Binding-site contacts:
Ligand atom C3 contacts residue ASP202 of chain 1.A at 3.4 Å.
Ligand atom N2 contacts residue GLY200 of chain 1.A at 3.6 Å (h-bond).
Ligand atom C8 contacts residue ARG243 of chain 1.A at 3.7 Å.
Ligand atom O6 contacts residue PHE164 of chain 1.A at 3.8 Å.
Ligand atom O5 contacts residue TYR170 of chain 1.A at 3.8 Å.
Ligand atom O7 contacts residue GLY200 of chain 1.A at 4.0 Å.
Ligand atom O6 contacts residue ASP203 of chain 1.A at 3.9 Å.
Ligand atom O4 contacts residue TYR173 of chain 1.A at 3.4 Å.
Ligand atom C7 contacts residue GLY200 of chain 1.A at 3.5 Å.
Ligand atom O3 contacts residue ASP202 of chain 1.A at 2.7 Å (salt-bridge).
Ligand atom N2 contacts residue ASP203 of chain 1.A at 2.7 Å (salt-bridge).
Ligand atom C6 contacts residue PHE164 of chain 1.A at 3.6 Å (hydrophobic).
Ligand atom C3 contacts residue GLY200 of chain 1.A at 4.1 Å.
Ligand atom C3 contacts residue TYR170 of chain 1.A at 3.6 Å (hydrophobic).
Ligand atom O7 contacts residue ARG243 of chain 1.A at 2.6 Å (salt-bridge).
Ligand atom O4 contacts residue ASP202 of chain 1.A at 2.7 Å (salt-bridge).
Ligand atom O3 contacts residue GLY199 of chain 1.A at 3.5 Å.
Ligand atom C7 contacts residue ASP203 of chain 1.A at 3.5 Å.
Ligand atom O3 contacts residue ASP203 of chain 1.A at 3.9 Å.
Ligand atom C7 contacts residue ARG243 of chain 1.A at 3.5 Å.
Ligand atom N2 contacts residue TYR170 of chain 1.A at 4.1 Å.
Ligand atom C8 contacts residue ILE247 of chain 1.A at 4.1 Å (hydrophobic).
Ligand atom C6 contacts residue TYR173 of chain 1.A at 4.1 Å (hydrophobic).
Ligand atom C5 contacts residue TYR173 of chain 1.A at 4.2 Å (hydrophobic).
Ligand atom C4 contacts residue TYR170 of chain 1.A at 4.0 Å (hydrophobic).
Ligand atom C8 contacts residue GLY200 of chain 1.A at 3.7 Å.
Ligand atom C2 contacts residue ASP203 of chain 1.A at 3.8 Å.
Ligand atom C5 contacts residue TYR170 of chain 1.A at 3.7 Å (hydrophobic).
Ligand atom C8 contacts residue ASP203 of chain 1.A at 3.3 Å.
Ligand atom C6 contacts residue TYR170 of chain 1.A at 3.8 Å (hydrophobic).
Ligand atom O7 contacts residue GLY199 of chain 1.A at 4.1 Å.
Ligand atom C4 contacts residue TRP198 of chain 1.A at 4.0 Å (hydrophobic).
Ligand atom O7 contacts residue TRP198 of chain 1.A at 3.8 Å.
Ligand atom C2 contacts residue TRP198 of chain 1.A at 3.9 Å (hydrophobic).
Ligand atom O3 contacts residue GLY200 of chain 1.A at 3.0 Å (h-bond).
Ligand atom O6 contacts residue TRP198 of chain 1.A at 3.8 Å.
Ligand atom C3 contacts residue ASP203 of chain 1.A at 3.7 Å.
Ligand atom C4 contacts residue ASP202 of chain 1.A at 3.7 Å.
Ligand atom C1 contacts residue TYR170 of chain 1.A at 3.5 Å (hydrophobic).
Ligand atom C2 contacts residue TYR170 of chain 1.A at 3.9 Å (hydrophobic).

Sequence of chain 1.A:
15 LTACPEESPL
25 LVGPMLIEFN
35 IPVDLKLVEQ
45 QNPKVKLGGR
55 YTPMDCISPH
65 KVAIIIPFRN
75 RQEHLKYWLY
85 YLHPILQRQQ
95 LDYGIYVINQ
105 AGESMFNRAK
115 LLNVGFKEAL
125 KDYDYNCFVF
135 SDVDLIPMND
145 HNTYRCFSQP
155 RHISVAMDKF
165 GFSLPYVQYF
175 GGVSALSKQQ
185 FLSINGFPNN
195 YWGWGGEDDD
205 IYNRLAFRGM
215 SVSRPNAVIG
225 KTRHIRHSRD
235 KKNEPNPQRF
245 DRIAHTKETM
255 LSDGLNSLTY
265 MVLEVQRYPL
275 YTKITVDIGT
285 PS

A protein and the small-molecule ligand that binds it are described below.
Small molecule (SMILES): CC(=O)N[C@@H]1[C@@H](O)[C@H](O[C@@H]2O[C@H](CO)[C@@H](O)[C@H](O)[C@H]2NC(C)=O)[C@@H](CO)O[C@H]1O